This protein binds this small molecule.
Small molecule (SMILES): CC(=O)N[C@H]1[C@H](O[C@H]2[C@H](O)[C@@H](NC(C)=O)CO[C@@H]2CO)O[C@H](CO)[C@@H](O)[C@@H]1O

Binding-site contacts:
Ligand atom C1 contacts residue ASN148 of chain 3.A at 4.3 Å.
Ligand atom C1 contacts residue THR147 of chain 3.A at 4.1 Å.
Ligand atom C5 contacts residue ASN148 of chain 3.A at 4.1 Å.
Ligand atom O7 contacts residue ASN145 of chain 3.A at 3.5 Å (h-bond).
Ligand atom C6 contacts residue ASN150 of chain 3.A at 3.8 Å.
Ligand atom N2 contacts residue ASN145 of chain 3.A at 2.9 Å (h-bond).
Ligand atom O5 contacts residue ASN148 of chain 3.A at 3.8 Å.
Ligand atom C3 contacts residue ASN145 of chain 3.A at 3.7 Å.
Ligand atom C5 contacts residue ASN150 of chain 3.A at 4.1 Å.
Ligand atom C1 contacts residue ASN145 of chain 3.A at 1.5 Å.
Ligand atom O6 contacts residue GLY149 of chain 3.A at 2.9 Å.
Ligand atom C1 contacts residue ASN150 of chain 3.A at 4.3 Å.
Ligand atom O5 contacts residue GLY149 of chain 3.A at 4.1 Å.
Ligand atom O5 contacts residue ASN145 of chain 3.A at 2.3 Å (h-bond).
Ligand atom O6 contacts residue ASN150 of chain 3.A at 3.1 Å (h-bond).
Ligand atom C2 contacts residue ASN145 of chain 3.A at 2.3 Å.
Ligand atom C5 contacts residue ASN145 of chain 3.A at 3.6 Å.
Ligand atom C6 contacts residue GLY149 of chain 3.A at 4.3 Å.
Ligand atom O5 contacts residue ASN150 of chain 3.A at 3.3 Å (h-bond).
Ligand atom C4 contacts residue ASN145 of chain 3.A at 4.1 Å.
Ligand atom C6 contacts residue ASN148 of chain 3.A at 4.2 Å.
Ligand atom N2 contacts residue THR147 of chain 3.A at 4.1 Å.
Ligand atom O6 contacts residue ASN148 of chain 3.A at 3.2 Å (h-bond).
Ligand atom C7 contacts residue ASN145 of chain 3.A at 3.6 Å.

Sequence of chain 3.A:
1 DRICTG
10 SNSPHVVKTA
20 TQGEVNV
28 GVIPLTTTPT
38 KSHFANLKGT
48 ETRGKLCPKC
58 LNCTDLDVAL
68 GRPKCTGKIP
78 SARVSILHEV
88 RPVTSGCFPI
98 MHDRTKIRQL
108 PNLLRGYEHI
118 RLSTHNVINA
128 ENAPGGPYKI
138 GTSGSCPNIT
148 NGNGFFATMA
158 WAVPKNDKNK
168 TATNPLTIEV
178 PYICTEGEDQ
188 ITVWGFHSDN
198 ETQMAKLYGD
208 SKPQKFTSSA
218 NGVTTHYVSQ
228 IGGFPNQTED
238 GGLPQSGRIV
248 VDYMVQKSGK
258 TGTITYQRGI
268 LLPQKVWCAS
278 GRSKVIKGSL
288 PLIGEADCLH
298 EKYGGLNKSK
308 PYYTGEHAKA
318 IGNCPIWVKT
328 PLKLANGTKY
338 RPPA